Binding-site contacts:
Ligand atom C2 contacts residue ASN286 of chain 1.K at 2.3 Å.
Ligand atom C8 contacts residue ASN286 of chain 1.K at 4.4 Å.
Ligand atom N2 contacts residue ASN286 of chain 1.K at 2.8 Å (h-bond).
Ligand atom C3 contacts residue ASN286 of chain 1.K at 3.7 Å.
Ligand atom C1 contacts residue ASN286 of chain 1.K at 1.5 Å.
Ligand atom O5 contacts residue ASN286 of chain 1.K at 2.5 Å (h-bond).
Ligand atom C5 contacts residue ASN286 of chain 1.K at 3.7 Å.
Ligand atom C8 contacts residue ASN275 of chain 1.K at 3.3 Å.
Ligand atom O7 contacts residue ASN286 of chain 1.K at 3.2 Å (h-bond).
Ligand atom C4 contacts residue ASN286 of chain 1.K at 4.2 Å.
Ligand atom C7 contacts residue ASN286 of chain 1.K at 3.2 Å.

Sequence of chain 1.K:
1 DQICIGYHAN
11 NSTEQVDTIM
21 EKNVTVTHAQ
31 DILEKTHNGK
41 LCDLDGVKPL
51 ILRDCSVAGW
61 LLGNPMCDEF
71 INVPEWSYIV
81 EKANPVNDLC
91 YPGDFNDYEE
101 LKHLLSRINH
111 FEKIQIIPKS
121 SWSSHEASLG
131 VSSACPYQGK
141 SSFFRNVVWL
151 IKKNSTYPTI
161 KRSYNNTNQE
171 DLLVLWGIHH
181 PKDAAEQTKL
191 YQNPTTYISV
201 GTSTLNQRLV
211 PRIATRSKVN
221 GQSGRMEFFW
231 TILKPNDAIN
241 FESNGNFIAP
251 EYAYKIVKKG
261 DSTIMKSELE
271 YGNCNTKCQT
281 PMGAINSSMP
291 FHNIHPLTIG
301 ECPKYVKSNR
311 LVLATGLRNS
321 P

A protein and the small-molecule ligand that binds it are described below.
Small molecule (SMILES): CC(=O)N[C@@H]1[C@@H](O)[C@H](O)[C@@H](CO)O[C@H]1O